Binding-site contacts:
Ligand atom C11 contacts residue SAH1 of chain 1.B at 3.5 Å.
Ligand atom N10 contacts residue ASN170 of chain 1.A at 2.9 Å (h-bond).
Ligand atom C6 contacts residue MG1 of chain 1.H at 3.0 Å.
Ligand atom C9 contacts residue MG1 of chain 1.H at 3.0 Å.
Ligand atom C1 contacts residue PRO174 of chain 1.A at 3.9 Å (hydrophobic).
Ligand atom C17 contacts residue VAL173 of chain 1.A at 3.7 Å (hydrophobic).
Ligand atom C11 contacts residue MG1 of chain 1.H at 3.2 Å.
Ligand atom N3 contacts residue SAH1 of chain 1.B at 3.5 Å.
Ligand atom C11 contacts residue ASN170 of chain 1.A at 3.7 Å.
Ligand atom N10 contacts residue ASP141 of chain 1.A at 3.0 Å (salt-bridge).
Ligand atom C9 contacts residue MET40 of chain 1.A at 3.9 Å (hydrophobic).
Ligand atom C1 contacts residue TRP38 of chain 1.A at 3.7 Å (hydrophobic).
Ligand atom C11 contacts residue ASP141 of chain 1.A at 3.2 Å.
Ligand atom O4 contacts residue GLU199 of chain 1.A at 2.5 Å (salt-bridge).
Ligand atom C8 contacts residue MET40 of chain 1.A at 3.8 Å (hydrophobic).
Ligand atom O13 contacts residue TRP143 of chain 1.A at 3.5 Å.
Ligand atom N3 contacts residue HIS142 of chain 1.A at 2.9 Å (h-bond).
Ligand atom C16 contacts residue D1D1 of chain 1.E at 3.8 Å.
Ligand atom O4 contacts residue ASP169 of chain 1.A at 3.3 Å (salt-bridge).
Ligand atom C5 contacts residue GLU199 of chain 1.A at 3.3 Å.
Ligand atom C12 contacts residue MET40 of chain 1.A at 3.6 Å (hydrophobic).
Ligand atom C7 contacts residue PRO174 of chain 1.A at 3.8 Å (hydrophobic).
Ligand atom C18 contacts residue LEU198 of chain 1.A at 3.9 Å (hydrophobic).
Ligand atom C6 contacts residue ASN170 of chain 1.A at 3.2 Å.
Ligand atom O4 contacts residue MG1 of chain 1.H at 2.1 Å.
Ligand atom N10 contacts residue MG1 of chain 1.H at 2.2 Å.
Ligand atom C19 contacts residue TRP38 of chain 1.A at 3.9 Å (hydrophobic).
Ligand atom O13 contacts residue HIS142 of chain 1.A at 3.8 Å.
Ligand atom O4 contacts residue MET40 of chain 1.A at 3.9 Å.
Ligand atom C2 contacts residue PRO174 of chain 1.A at 3.7 Å (hydrophobic).
Ligand atom O4 contacts residue ASN170 of chain 1.A at 2.9 Å (h-bond).
Ligand atom C6 contacts residue GLU199 of chain 1.A at 3.2 Å.
Ligand atom C9 contacts residue ASN170 of chain 1.A at 3.2 Å.
Ligand atom C11 contacts residue HIS142 of chain 1.A at 3.7 Å.
Ligand atom C12 contacts residue HIS142 of chain 1.A at 3.8 Å.
Ligand atom C18 contacts residue PRO174 of chain 1.A at 3.7 Å (hydrophobic).
Ligand atom C6 contacts residue MET40 of chain 1.A at 3.8 Å (hydrophobic).
Ligand atom C15 contacts residue D1D1 of chain 1.E at 3.8 Å.
Ligand atom C5 contacts residue ASN170 of chain 1.A at 3.7 Å.
Ligand atom C14 contacts residue TRP38 of chain 1.A at 3.7 Å (hydrophobic).

Sequence of chain 1.A:
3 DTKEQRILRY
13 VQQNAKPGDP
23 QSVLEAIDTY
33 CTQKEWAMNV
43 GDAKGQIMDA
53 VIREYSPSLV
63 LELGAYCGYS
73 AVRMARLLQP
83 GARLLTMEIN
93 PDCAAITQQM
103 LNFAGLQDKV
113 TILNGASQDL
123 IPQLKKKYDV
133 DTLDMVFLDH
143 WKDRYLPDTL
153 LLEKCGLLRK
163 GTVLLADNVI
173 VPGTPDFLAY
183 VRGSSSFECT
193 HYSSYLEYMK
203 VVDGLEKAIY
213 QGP

This small molecule binds to this protein.
Small molecule (SMILES): COCc1ccccc1-c1cc(O)c2[nH]cnc(=O)c2c1